The small molecule below binds the protein below.
Small molecule (SMILES): O=C(O)CNC(=O)CCC[P](=O)(O)Oc1ccc([N+](=O)[O-])cc1

Binding-site contacts:
Ligand atom C13 contacts residue TYR101 of chain 1.A at 4.0 Å (hydrophobic).
Ligand atom O7 contacts residue PHE99 of chain 1.A at 3.6 Å.
Ligand atom C3 contacts residue TYR101 of chain 1.A at 3.9 Å (hydrophobic).
Ligand atom C12 contacts residue GLY96 of chain 1.A at 4.0 Å.
Ligand atom C6 contacts residue VAL94 of chain 1.A at 4.2 Å (hydrophobic).
Ligand atom O3 contacts residue ASN39 of chain 1.A at 3.2 Å (h-bond).
Ligand atom C5 contacts residue ASN39 of chain 1.A at 4.4 Å.
Ligand atom C8 contacts residue TYR37 of chain 1.A at 3.8 Å (hydrophobic).
Ligand atom C6 contacts residue GLN95 of chain 1.A at 4.2 Å.
Ligand atom N2 contacts residue GLY96 of chain 1.A at 3.1 Å (h-bond).
Ligand atom C1 contacts residue GLY96 of chain 1.A at 4.1 Å.
Ligand atom C1 contacts residue TYR101 of chain 1.A at 3.5 Å (hydrophobic).
Ligand atom N2 contacts residue THR97 of chain 1.A at 4.2 Å.
Ligand atom C4 contacts residue TYR101 of chain 1.A at 4.3 Å (hydrophobic).
Ligand atom C11 contacts residue TYR101 of chain 1.A at 4.4 Å (hydrophobic).
Ligand atom O1 contacts residue TYR101 of chain 1.A at 3.9 Å.
Ligand atom O8 contacts residue PHE99 of chain 1.A at 3.9 Å.
Ligand atom C9 contacts residue GLY96 of chain 1.A at 3.5 Å.
Ligand atom C6 contacts residue TYR101 of chain 1.A at 3.9 Å (hydrophobic).
Ligand atom C8 contacts residue GLY96 of chain 1.A at 3.8 Å.
Ligand atom C10 contacts residue TYR37 of chain 1.A at 3.9 Å (hydrophobic).
Ligand atom N2 contacts residue TYR31 of chain 1.A at 4.1 Å.
Ligand atom O8 contacts residue TYR101 of chain 1.A at 2.9 Å (h-bond).
Ligand atom O5 contacts residue PHE103 of chain 1.A at 3.1 Å.
Ligand atom C5 contacts residue VAL94 of chain 1.A at 3.6 Å (hydrophobic).
Ligand atom O1 contacts residue GLY96 of chain 1.A at 3.4 Å.
Ligand atom C13 contacts residue GLY96 of chain 1.A at 4.2 Å.
Ligand atom C2 contacts residue TYR101 of chain 1.A at 3.5 Å (hydrophobic).
Ligand atom C6 contacts residue GLY96 of chain 1.A at 4.0 Å.
Ligand atom C12 contacts residue THR97 of chain 1.A at 4.2 Å.
Ligand atom C10 contacts residue GLY96 of chain 1.A at 3.5 Å.
Ligand atom C6 contacts residue ASN39 of chain 1.A at 3.8 Å.
Ligand atom C9 contacts residue TYR101 of chain 1.A at 4.0 Å (hydrophobic).
Ligand atom N1 contacts residue PHE103 of chain 1.A at 4.2 Å.
Ligand atom C12 contacts residue TYR31 of chain 1.A at 3.6 Å (hydrophobic).
Ligand atom C11 contacts residue GLY96 of chain 1.A at 3.7 Å.
Ligand atom C5 contacts residue TYR101 of chain 1.A at 4.2 Å (hydrophobic).
Ligand atom P1 contacts residue GLY96 of chain 1.A at 4.3 Å.
Ligand atom O5 contacts residue VAL94 of chain 1.A at 4.0 Å.
Ligand atom O7 contacts residue THR97 of chain 1.A at 4.4 Å.

Sequence of chain 1.A:
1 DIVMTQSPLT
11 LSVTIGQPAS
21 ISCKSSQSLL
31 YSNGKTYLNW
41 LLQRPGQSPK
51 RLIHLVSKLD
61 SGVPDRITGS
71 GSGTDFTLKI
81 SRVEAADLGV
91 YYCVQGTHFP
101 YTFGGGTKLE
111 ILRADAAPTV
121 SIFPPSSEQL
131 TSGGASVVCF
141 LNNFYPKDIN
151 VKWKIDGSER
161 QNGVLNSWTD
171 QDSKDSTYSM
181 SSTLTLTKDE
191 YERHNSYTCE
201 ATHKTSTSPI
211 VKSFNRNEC